Binding-site contacts:
Ligand atom O5 contacts residue ASN346 of chain 1.B at 4.2 Å.
Ligand atom C4 contacts residue ASN348 of chain 1.B at 4.2 Å.
Ligand atom C3 contacts residue ASN348 of chain 1.B at 3.4 Å.
Ligand atom C2 contacts residue ASN348 of chain 1.B at 2.6 Å.
Ligand atom C5 contacts residue ASN348 of chain 1.B at 3.6 Å.
Ligand atom C1 contacts residue ASN348 of chain 1.B at 1.4 Å.
Ligand atom N2 contacts residue ASN348 of chain 1.B at 3.6 Å (h-bond).
Ligand atom O5 contacts residue ASN348 of chain 1.B at 2.4 Å (h-bond).
Ligand atom O3 contacts residue ASN348 of chain 1.B at 2.6 Å (h-bond).
Ligand atom C7 contacts residue ASN348 of chain 1.B at 4.2 Å.
Ligand atom C8 contacts residue ASN348 of chain 1.B at 4.0 Å.

Sequence of chain 1.B:
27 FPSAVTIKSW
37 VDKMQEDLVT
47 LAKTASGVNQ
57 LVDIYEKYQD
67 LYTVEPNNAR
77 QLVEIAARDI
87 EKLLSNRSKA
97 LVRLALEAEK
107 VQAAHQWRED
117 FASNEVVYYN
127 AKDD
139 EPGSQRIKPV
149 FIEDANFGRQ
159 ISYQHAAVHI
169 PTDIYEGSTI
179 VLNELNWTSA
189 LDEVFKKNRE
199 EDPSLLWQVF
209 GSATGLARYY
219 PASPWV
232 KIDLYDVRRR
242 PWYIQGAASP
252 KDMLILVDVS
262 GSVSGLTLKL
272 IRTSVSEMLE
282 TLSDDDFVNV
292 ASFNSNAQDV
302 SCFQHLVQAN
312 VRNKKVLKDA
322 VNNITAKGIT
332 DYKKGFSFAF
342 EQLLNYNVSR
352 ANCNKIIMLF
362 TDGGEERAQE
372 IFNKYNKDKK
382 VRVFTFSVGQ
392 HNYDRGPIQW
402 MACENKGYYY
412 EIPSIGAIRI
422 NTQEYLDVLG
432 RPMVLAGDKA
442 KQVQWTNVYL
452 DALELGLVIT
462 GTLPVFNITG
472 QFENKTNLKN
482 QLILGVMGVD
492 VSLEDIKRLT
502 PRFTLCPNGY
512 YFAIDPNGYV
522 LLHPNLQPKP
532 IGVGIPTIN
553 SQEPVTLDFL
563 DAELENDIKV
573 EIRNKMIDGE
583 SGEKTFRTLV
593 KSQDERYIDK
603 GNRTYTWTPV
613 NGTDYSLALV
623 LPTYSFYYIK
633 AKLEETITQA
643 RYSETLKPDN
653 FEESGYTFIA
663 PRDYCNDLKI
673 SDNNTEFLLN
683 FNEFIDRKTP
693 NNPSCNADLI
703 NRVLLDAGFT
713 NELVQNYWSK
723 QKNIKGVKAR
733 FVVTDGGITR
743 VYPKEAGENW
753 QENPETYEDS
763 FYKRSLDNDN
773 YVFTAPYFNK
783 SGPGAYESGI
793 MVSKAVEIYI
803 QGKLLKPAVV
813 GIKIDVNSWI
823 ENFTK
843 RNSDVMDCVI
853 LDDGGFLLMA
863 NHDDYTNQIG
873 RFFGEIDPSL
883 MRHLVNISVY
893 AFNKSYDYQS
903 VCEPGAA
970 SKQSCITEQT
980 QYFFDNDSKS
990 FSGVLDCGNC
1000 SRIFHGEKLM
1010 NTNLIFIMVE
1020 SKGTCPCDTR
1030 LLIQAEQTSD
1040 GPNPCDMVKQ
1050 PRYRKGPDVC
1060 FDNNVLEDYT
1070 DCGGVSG

A protein and the small-molecule ligand that binds it are described below.
Small molecule (SMILES): CC(=O)N[C@H]1[C@H](O[C@H]2[C@H](O)[C@@H](NC(C)=O)CO[C@@H]2CO)O[C@H](CO)[C@@H](O)[C@@H]1O